A protein and the small-molecule ligand that binds it are described below.
Small molecule (SMILES): CC(=O)N[C@H]1[C@H](O[C@H]2[C@H](O)[C@@H](NC(C)=O)CO[C@@H]2CO[C@@H]2O[C@@H](C)[C@@H](O)[C@@H](O)[C@@H]2O)O[C@H](CO)[C@@H](O[C@@H]2O[C@H](CO[C@H]3O[C@H](CO)[C@@H](O)[C@H](O)[C@@H]3O)[C@@H](O)[C@H](O[C@H]3O[C@H](CO)[C@@H](O)[C@H](O)[C@@H]3O)[C@@H]2O)[C@@H]1O

Binding-site contacts:
Ligand atom C2 contacts residue GLN28 of chain 3.C at 4.2 Å.
Ligand atom O5 contacts residue GLY94 of chain 3.C at 3.4 Å (h-bond).
Ligand atom C2 contacts residue SER95 of chain 3.C at 4.0 Å.
Ligand atom C4 contacts residue SER95 of chain 3.C at 3.3 Å.
Ligand atom O7 contacts residue HIS139 of chain 3.F at 3.7 Å.
Ligand atom C8 contacts residue ILE31 of chain 3.C at 3.7 Å (hydrophobic).
Ligand atom C5 contacts residue ASN136 of chain 3.F at 3.6 Å.
Ligand atom C1 contacts residue GLN28 of chain 3.C at 3.9 Å.
Ligand atom C1 contacts residue SER95 of chain 3.C at 4.0 Å.
Ligand atom C7 contacts residue TYR92 of chain 3.C at 3.5 Å (hydrophobic).
Ligand atom O3 contacts residue GLN28 of chain 3.C at 2.6 Å (h-bond).
Ligand atom O7 contacts residue TYR92 of chain 3.C at 2.8 Å (h-bond).
Ligand atom C3 contacts residue ASN136 of chain 3.F at 3.8 Å.
Ligand atom O4 contacts residue SER95 of chain 3.C at 4.2 Å.
Ligand atom O4 contacts residue ASP2 of chain 3.C at 2.9 Å (salt-bridge).
Ligand atom C2 contacts residue ASN136 of chain 3.F at 2.5 Å.
Ligand atom O3 contacts residue ASP2 of chain 3.C at 4.0 Å.
Ligand atom O7 contacts residue ASN136 of chain 3.F at 4.0 Å.
Ligand atom C5 contacts residue GLN28 of chain 3.C at 3.4 Å.
Ligand atom C3 contacts residue GLN28 of chain 3.C at 3.5 Å.
Ligand atom O5 contacts residue ASN136 of chain 3.F at 2.3 Å (h-bond).
Ligand atom C1 contacts residue ASN136 of chain 3.F at 1.4 Å.
Ligand atom C8 contacts residue TYR134 of chain 3.F at 4.1 Å (hydrophobic).
Ligand atom O3 contacts residue SER95 of chain 3.C at 3.3 Å (h-bond).
Ligand atom O5 contacts residue SER95 of chain 3.C at 3.9 Å.
Ligand atom C4 contacts residue GLN28 of chain 3.C at 3.6 Å.
Ligand atom C7 contacts residue ASN136 of chain 3.F at 3.7 Å.
Ligand atom O5 contacts residue GLN28 of chain 3.C at 4.0 Å.
Ligand atom O7 contacts residue SER95 of chain 3.C at 4.1 Å.
Ligand atom C8 contacts residue HIS139 of chain 3.F at 4.0 Å.
Ligand atom C7 contacts residue HIS139 of chain 3.F at 3.9 Å.
Ligand atom O7 contacts residue GLY94 of chain 3.C at 4.0 Å.
Ligand atom C3 contacts residue SER95 of chain 3.C at 3.7 Å.
Ligand atom O6 contacts residue GLN28 of chain 3.C at 4.2 Å.
Ligand atom C8 contacts residue TYR92 of chain 3.C at 3.6 Å (hydrophobic).
Ligand atom C1 contacts residue GLY94 of chain 3.C at 3.4 Å.
Ligand atom C2 contacts residue GLY94 of chain 3.C at 3.8 Å.
Ligand atom C4 contacts residue ASP2 of chain 3.C at 3.9 Å.
Ligand atom O4 contacts residue GLN28 of chain 3.C at 3.5 Å (h-bond).
Ligand atom N2 contacts residue ASN136 of chain 3.F at 3.0 Å (h-bond).

Sequence of chain 3.C:
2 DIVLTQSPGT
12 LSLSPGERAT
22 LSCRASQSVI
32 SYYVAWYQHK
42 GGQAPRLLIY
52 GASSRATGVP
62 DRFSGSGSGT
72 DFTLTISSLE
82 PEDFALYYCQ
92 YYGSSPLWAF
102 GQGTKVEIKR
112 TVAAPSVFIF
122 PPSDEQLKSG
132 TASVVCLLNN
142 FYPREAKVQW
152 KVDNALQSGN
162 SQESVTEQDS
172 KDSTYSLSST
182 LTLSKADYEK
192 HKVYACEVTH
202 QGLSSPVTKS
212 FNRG

Sequence of chain 3.F:
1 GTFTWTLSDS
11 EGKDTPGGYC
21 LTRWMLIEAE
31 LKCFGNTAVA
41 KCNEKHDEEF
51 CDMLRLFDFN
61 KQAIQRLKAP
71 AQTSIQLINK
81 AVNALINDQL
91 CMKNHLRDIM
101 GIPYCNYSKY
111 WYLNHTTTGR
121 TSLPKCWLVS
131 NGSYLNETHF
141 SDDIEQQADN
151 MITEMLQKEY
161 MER